Sequence of chain 21.C:
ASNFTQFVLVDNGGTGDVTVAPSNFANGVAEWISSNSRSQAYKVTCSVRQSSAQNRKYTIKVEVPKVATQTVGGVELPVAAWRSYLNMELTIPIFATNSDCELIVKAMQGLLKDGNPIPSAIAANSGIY

Sequence of chain 25.D:
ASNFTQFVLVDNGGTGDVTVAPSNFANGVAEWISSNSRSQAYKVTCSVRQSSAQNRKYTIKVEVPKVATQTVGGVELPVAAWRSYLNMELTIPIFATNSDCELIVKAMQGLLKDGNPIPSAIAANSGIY

Binding-site contacts:
Ligand atom C6 contacts residue THR45 of chain 21.C at 3.5 Å.
Ligand atom N7 contacts residue THR45 of chain 21.C at 2.6 Å (h-bond).
Ligand atom C5' contacts residue SER51 of chain 25.D at 3.5 Å.
Ligand atom O3' contacts residue SER51 of chain 25.D at 3.5 Å (h-bond).
Ligand atom C2' contacts residue GLU63 of chain 21.C at 3.5 Å.
Ligand atom C2 contacts residue SER47 of chain 21.C at 3.0 Å.
Ligand atom N1 contacts residue THR59 of chain 21.C at 3.6 Å.
Ligand atom P contacts residue ARG49 of chain 25.D at 2.9 Å.
Ligand atom C5' contacts residue TYR85 of chain 21.C at 3.1 Å (hydrophobic).
Ligand atom OP1 contacts residue SER52 of chain 25.D at 3.0 Å.
Ligand atom O2' contacts residue GLU63 of chain 21.C at 3.0 Å (salt-bridge).
Ligand atom OP1 contacts residue ARG49 of chain 25.D at 2.5 Å (salt-bridge).
Ligand atom OP1 contacts residue SER51 of chain 25.D at 3.3 Å.
Ligand atom O3' contacts residue TYR85 of chain 21.C at 3.6 Å.
Ligand atom OP2 contacts residue LYS57 of chain 25.D at 3.4 Å.
Ligand atom N6 contacts residue THR45 of chain 21.C at 2.9 Å (h-bond).
Ligand atom OP1 contacts residue SER51 of chain 25.D at 2.7 Å (h-bond).
Ligand atom C2' contacts residue TYR85 of chain 21.C at 3.4 Å (hydrophobic).
Ligand atom C6 contacts residue TYR85 of chain 21.C at 3.5 Å (hydrophobic).
Ligand atom O2 contacts residue ASN87 of chain 21.C at 3.2 Å (h-bond).
Ligand atom C3' contacts residue TYR85 of chain 21.C at 3.3 Å (hydrophobic).
Ligand atom C5 contacts residue THR45 of chain 21.C at 3.3 Å.
Ligand atom OP2 contacts residue SER51 of chain 25.D at 3.2 Å (h-bond).
Ligand atom C5 contacts residue TYR85 of chain 21.C at 3.5 Å (hydrophobic).
Ligand atom OP2 contacts residue ARG49 of chain 25.D at 2.4 Å (salt-bridge).
Ligand atom OP2 contacts residue LYS43 of chain 21.C at 3.2 Å (salt-bridge).
Ligand atom C4 contacts residue TYR85 of chain 21.C at 3.5 Å (hydrophobic).
Ligand atom N6 contacts residue THR59 of chain 21.C at 2.9 Å (h-bond).
Ligand atom N1 contacts residue TYR85 of chain 21.C at 3.6 Å.
Ligand atom N1 contacts residue SER47 of chain 21.C at 2.7 Å (h-bond).
Ligand atom O2' contacts residue TYR85 of chain 21.C at 3.5 Å.
Ligand atom OP1 contacts residue ASN55 of chain 25.D at 3.3 Å (h-bond).
Ligand atom OP2 contacts residue ASN55 of chain 25.D at 3.2 Å (h-bond).
Ligand atom OP2 contacts residue TYR85 of chain 21.C at 2.5 Å (h-bond).
Ligand atom P contacts residue TYR85 of chain 21.C at 3.5 Å.
Ligand atom P contacts residue SER51 of chain 25.D at 3.4 Å.
Ligand atom OP2 contacts residue LYS57 of chain 25.D at 2.7 Å (salt-bridge).
Ligand atom O4' contacts residue LYS61 of chain 21.C at 3.1 Å (salt-bridge).
Ligand atom C4' contacts residue TYR85 of chain 21.C at 3.3 Å (hydrophobic).
Ligand atom N6 contacts residue CYS46 of chain 21.C at 3.4 Å (h-bond).

The protein below binds the small molecule below.
Small molecule (SMILES): Nc1ccn([C@@H]2O[C@H](CO[P](=O)(O)O[C@H]3[C@@H](O)[C@H](n4ccc(N)nc4=O)O[C@@H]3CO[P](=O)(O)O[C@H]3[C@@H](O)[C@H](n4cnc5c(N)ncnc54)O[C@@H]3CO[P](=O)(O)O[C@H]3[C@@H](O)[C@H](n4ccc(N)nc4=O)O[C@@H]3CO[P](=O)(O)O[C@H]3[C@@H](O)[C@H](n4ccc(=O)[nH]c4=O)O[C@@H]3CO[P](=O)(O)O[C@H]3[C@@H](O)[C@H](n4cnc5c(N)ncnc54)O[C@@H]3CO[P](=O)(O)O[C@H]3[C@@H](O)[C@H](n4cnc5c(=O)nc(N)[nH]c54)O[C@@H]3CO[P](=O)(O)O[C@H]3[C@@H](O)[C@H](n4cnc5c(=O)nc(N)[nH]c54)O[C@@H]3CO)[C@@H](O)[C@H]2O)c(=O)n1